This protein binds this small molecule.
Small molecule (SMILES): CC(=O)N[C@@H]1[C@@H](O)[C@H](O)[C@@H](CO)O[C@H]1O

Sequence of chain 1.A:
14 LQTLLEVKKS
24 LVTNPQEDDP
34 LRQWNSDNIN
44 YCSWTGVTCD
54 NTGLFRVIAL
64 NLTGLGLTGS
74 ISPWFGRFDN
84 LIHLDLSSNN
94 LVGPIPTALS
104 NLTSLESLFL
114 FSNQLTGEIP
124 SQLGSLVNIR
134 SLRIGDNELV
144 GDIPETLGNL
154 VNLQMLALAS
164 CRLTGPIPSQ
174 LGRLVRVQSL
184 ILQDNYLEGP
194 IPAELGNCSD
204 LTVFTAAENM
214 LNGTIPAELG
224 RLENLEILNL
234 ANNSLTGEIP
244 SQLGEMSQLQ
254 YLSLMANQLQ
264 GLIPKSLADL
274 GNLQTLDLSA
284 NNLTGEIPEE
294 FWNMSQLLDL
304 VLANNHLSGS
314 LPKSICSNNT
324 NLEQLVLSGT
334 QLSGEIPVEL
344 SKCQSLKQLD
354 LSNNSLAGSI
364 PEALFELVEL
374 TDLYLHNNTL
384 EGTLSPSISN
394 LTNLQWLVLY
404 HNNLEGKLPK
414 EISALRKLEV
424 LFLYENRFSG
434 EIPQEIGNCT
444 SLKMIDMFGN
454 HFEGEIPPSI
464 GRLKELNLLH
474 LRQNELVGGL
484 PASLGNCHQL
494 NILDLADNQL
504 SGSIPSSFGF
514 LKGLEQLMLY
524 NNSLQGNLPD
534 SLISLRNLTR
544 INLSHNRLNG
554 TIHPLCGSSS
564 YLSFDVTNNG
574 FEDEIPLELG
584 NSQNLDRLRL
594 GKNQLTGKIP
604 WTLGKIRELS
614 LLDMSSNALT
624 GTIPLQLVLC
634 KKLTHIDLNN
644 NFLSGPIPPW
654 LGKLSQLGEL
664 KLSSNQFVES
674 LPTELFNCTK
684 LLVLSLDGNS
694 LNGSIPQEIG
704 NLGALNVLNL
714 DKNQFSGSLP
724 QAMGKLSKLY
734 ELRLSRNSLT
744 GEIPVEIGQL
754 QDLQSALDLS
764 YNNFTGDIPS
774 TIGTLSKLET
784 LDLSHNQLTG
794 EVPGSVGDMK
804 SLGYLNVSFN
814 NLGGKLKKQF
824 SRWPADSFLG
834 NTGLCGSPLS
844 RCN

Binding-site contacts:
Ligand atom C7 contacts residue ASN695 of chain 1.A at 4.0 Å.
Ligand atom O6 contacts residue ASN695 of chain 1.A at 4.2 Å.
Ligand atom C3 contacts residue ASN695 of chain 1.A at 4.0 Å.
Ligand atom C2 contacts residue ASN695 of chain 1.A at 2.7 Å.
Ligand atom N2 contacts residue ASN695 of chain 1.A at 3.3 Å (h-bond).
Ligand atom C4 contacts residue ASN695 of chain 1.A at 4.3 Å.
Ligand atom C6 contacts residue ASN695 of chain 1.A at 4.5 Å.
Ligand atom O6 contacts residue GLY696 of chain 1.A at 4.3 Å.
Ligand atom O7 contacts residue ASN695 of chain 1.A at 4.1 Å.
Ligand atom C2 contacts residue GLU672 of chain 1.A at 4.2 Å.
Ligand atom C5 contacts residue ASN695 of chain 1.A at 3.5 Å.
Ligand atom O5 contacts residue ASN695 of chain 1.A at 2.2 Å (h-bond).
Ligand atom N2 contacts residue VAL671 of chain 1.A at 4.1 Å.
Ligand atom C1 contacts residue ASN695 of chain 1.A at 1.5 Å.